Binding-site contacts:
Ligand atom N11 contacts residue ZN1 of chain 1.C at 1.9 Å.
Ligand atom O8 contacts residue ZN1 of chain 1.C at 2.9 Å.
Ligand atom C5 contacts residue VAL202 of chain 1.A at 3.6 Å (hydrophobic).
Ligand atom CL1 contacts residue VAL123 of chain 1.A at 3.7 Å.
Ligand atom C3 contacts residue LEU200 of chain 1.A at 4.0 Å (hydrophobic).
Ligand atom S6 contacts residue ZN1 of chain 1.C at 3.1 Å.
Ligand atom C4 contacts residue ZN1 of chain 1.C at 4.0 Å.
Ligand atom S6 contacts residue THR201 of chain 1.A at 3.8 Å.
Ligand atom CL1 contacts residue LEU200 of chain 1.A at 3.4 Å.
Ligand atom N11 contacts residue HIS96 of chain 1.A at 3.2 Å (h-bond).
Ligand atom C3 contacts residue VAL123 of chain 1.A at 3.9 Å (hydrophobic).
Ligand atom O8 contacts residue HIS96 of chain 1.A at 3.4 Å.
Ligand atom N11 contacts residue GLU108 of chain 1.A at 3.8 Å.
Ligand atom O7 contacts residue THR201 of chain 1.A at 2.8 Å (h-bond).
Ligand atom N11 contacts residue HIS98 of chain 1.A at 3.2 Å (h-bond).
Ligand atom C18 contacts residue PHE133 of chain 1.A at 3.6 Å (hydrophobic).
Ligand atom C19 contacts residue PHE133 of chain 1.A at 3.8 Å (hydrophobic).
Ligand atom N11 contacts residue THR201 of chain 1.A at 2.6 Å (h-bond).
Ligand atom C1 contacts residue VAL202 of chain 1.A at 3.7 Å (hydrophobic).
Ligand atom C16 contacts residue PHE133 of chain 1.A at 4.0 Å (hydrophobic).
Ligand atom C5 contacts residue HIS96 of chain 1.A at 3.5 Å.
Ligand atom O12 contacts residue PHE133 of chain 1.A at 3.5 Å.
Ligand atom O8 contacts residue VAL123 of chain 1.A at 4.0 Å.
Ligand atom N17 contacts residue PHE133 of chain 1.A at 3.7 Å.
Ligand atom O8 contacts residue HIS121 of chain 1.A at 3.4 Å (h-bond).
Ligand atom N11 contacts residue HIS121 of chain 1.A at 3.3 Å (h-bond).
Ligand atom C5 contacts residue ZN1 of chain 1.C at 4.0 Å.
Ligand atom C21 contacts residue PRO204 of chain 1.A at 3.9 Å (hydrophobic).
Ligand atom O7 contacts residue LEU200 of chain 1.A at 3.0 Å.
Ligand atom O8 contacts residue TRP211 of chain 1.A at 3.7 Å.
Ligand atom O7 contacts residue SER199 of chain 1.A at 3.7 Å.
Ligand atom S6 contacts residue HIS96 of chain 1.A at 3.9 Å.
Ligand atom O7 contacts residue TRP211 of chain 1.A at 3.5 Å.
Ligand atom C16 contacts residue VAL134 of chain 1.A at 3.9 Å (hydrophobic).
Ligand atom O8 contacts residue VAL145 of chain 1.A at 3.6 Å.
Ligand atom C4 contacts residue HIS96 of chain 1.A at 3.6 Å.
Ligand atom O12 contacts residue GLN94 of chain 1.A at 3.8 Å.
Ligand atom C14 contacts residue PHE133 of chain 1.A at 3.9 Å (hydrophobic).
Ligand atom C20 contacts residue VAL134 of chain 1.A at 3.3 Å (hydrophobic).
Ligand atom CL1 contacts residue VAL145 of chain 1.A at 3.5 Å.

Sequence of chain 1.A:
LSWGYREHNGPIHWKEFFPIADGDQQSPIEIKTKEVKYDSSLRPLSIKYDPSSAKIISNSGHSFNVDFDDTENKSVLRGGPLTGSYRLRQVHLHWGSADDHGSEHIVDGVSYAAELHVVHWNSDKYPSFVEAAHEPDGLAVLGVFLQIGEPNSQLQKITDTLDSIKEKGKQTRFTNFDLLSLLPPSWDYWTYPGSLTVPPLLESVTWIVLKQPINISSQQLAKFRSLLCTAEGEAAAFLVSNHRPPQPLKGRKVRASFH

This small molecule binds to this protein.
Small molecule (SMILES): Cc1cc(C)nc(SCC(=O)c2ccc(S(N)(=O)=O)c(Cl)c2)n1